Binding-site contacts:
Ligand atom O01 contacts residue ASN49 of chain 2.A at 2.8 Å (h-bond).
Ligand atom C05 contacts residue ASN49 of chain 2.A at 3.6 Å.
Ligand atom C10 contacts residue TRP108 of chain 2.A at 3.3 Å (hydrophobic).
Ligand atom C02 contacts residue PHE112 of chain 2.A at 3.8 Å (hydrophobic).
Ligand atom C09 contacts residue TRP120 of chain 4.A at 3.6 Å (hydrophobic).
Ligand atom S01 contacts residue TRP79 of chain 2.A at 3.6 Å.
Ligand atom N02 contacts residue SER45 of chain 2.A at 2.9 Å (h-bond).
Ligand atom C13 contacts residue SER45 of chain 2.A at 3.8 Å.
Ligand atom C13 contacts residue TYR43 of chain 2.A at 3.6 Å (hydrophobic).
Ligand atom N01 contacts residue SER88 of chain 2.A at 2.9 Å (h-bond).
Ligand atom C01 contacts residue ASN49 of chain 2.A at 3.7 Å.
Ligand atom C06 contacts residue TRP79 of chain 2.A at 3.8 Å (hydrophobic).
Ligand atom O04 contacts residue ASP128 of chain 2.A at 3.8 Å.
Ligand atom N03 contacts residue ASP128 of chain 2.A at 2.8 Å (salt-bridge).
Ligand atom N02 contacts residue VAL47 of chain 2.A at 3.5 Å.
Ligand atom O04 contacts residue SER27 of chain 2.A at 2.7 Å (h-bond).
Ligand atom C33 contacts residue ASN49 of chain 2.A at 3.7 Å.
Ligand atom C13 contacts residue LEU25 of chain 2.A at 3.7 Å (hydrophobic).
Ligand atom C07 contacts residue TRP79 of chain 2.A at 3.7 Å (hydrophobic).
Ligand atom S01 contacts residue THR90 of chain 2.A at 3.4 Å (h-bond).
Ligand atom O01 contacts residue GLY48 of chain 2.A at 3.6 Å.
Ligand atom C37 contacts residue ALA86 of chain 2.A at 3.7 Å (hydrophobic).
Ligand atom O04 contacts residue TYR43 of chain 2.A at 2.7 Å (h-bond).
Ligand atom N03 contacts residue LEU25 of chain 2.A at 3.8 Å.
Ligand atom C13 contacts residue ASP128 of chain 2.A at 3.7 Å.
Ligand atom C13 contacts residue SER27 of chain 2.A at 3.7 Å.
Ligand atom C05 contacts residue TRP79 of chain 2.A at 3.5 Å (hydrophobic).
Ligand atom C12 contacts residue TRP120 of chain 4.A at 3.7 Å (hydrophobic).
Ligand atom C11 contacts residue TRP108 of chain 2.A at 3.8 Å (hydrophobic).
Ligand atom S01 contacts residue TRP92 of chain 2.A at 3.7 Å.
Ligand atom O03 contacts residue PHE112 of chain 2.A at 2.9 Å.
Ligand atom O04 contacts residue ASN23 of chain 2.A at 3.0 Å (h-bond).
Ligand atom CO4 contacts residue PHE112 of chain 2.A at 3.6 Å.
Ligand atom O10 contacts residue OL41 of chain 4.B at 3.1 Å (h-bond).
Ligand atom C08 contacts residue SER45 of chain 2.A at 3.5 Å.
Ligand atom C11 contacts residue ASP128 of chain 2.A at 3.8 Å.
Ligand atom C02 contacts residue SER88 of chain 2.A at 3.5 Å.
Ligand atom C07 contacts residue LEU110 of chain 2.A at 3.8 Å (hydrophobic).
Ligand atom N03 contacts residue TYR43 of chain 2.A at 3.8 Å.
Ligand atom C12 contacts residue VAL47 of chain 2.A at 3.6 Å (hydrophobic).

Sequence of chain 4.A:
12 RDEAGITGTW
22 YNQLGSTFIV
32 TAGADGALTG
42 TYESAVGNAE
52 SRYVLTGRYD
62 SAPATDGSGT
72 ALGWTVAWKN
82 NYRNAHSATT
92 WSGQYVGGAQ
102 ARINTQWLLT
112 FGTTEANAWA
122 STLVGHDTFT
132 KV

A small-molecule ligand and the protein it binds are described below.
Small molecule (SMILES): [O][Co]123<-O4[Co]5([O])(<-n6ccccc6)<-O1[Co]1([O])(<-n6ccccc6)(<-O2[Co]4([O])(<-n2ccccc2)<-O51)OC(CCNC(=O)CCCC[C@@H]1SC[C@@H]2NC(=O)N[C@@H]21)O3

Sequence of chain 2.A:
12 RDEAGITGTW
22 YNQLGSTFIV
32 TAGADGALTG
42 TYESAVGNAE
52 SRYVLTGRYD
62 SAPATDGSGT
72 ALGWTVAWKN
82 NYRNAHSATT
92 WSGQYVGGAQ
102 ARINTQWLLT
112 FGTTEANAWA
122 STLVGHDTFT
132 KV